Binding-site contacts:
Ligand atom O5 contacts residue ASN62 of chain 1.B at 2.4 Å (h-bond).
Ligand atom C3 contacts residue PRO59 of chain 1.B at 4.4 Å (hydrophobic).
Ligand atom N2 contacts residue PRO59 of chain 1.B at 3.9 Å.
Ligand atom C5 contacts residue ASN62 of chain 1.B at 3.7 Å.
Ligand atom C1 contacts residue ASN62 of chain 1.B at 1.4 Å.
Ligand atom O7 contacts residue ASN62 of chain 1.B at 3.8 Å.
Ligand atom N2 contacts residue ASN62 of chain 1.B at 2.9 Å (h-bond).
Ligand atom C2 contacts residue ASN62 of chain 1.B at 2.5 Å.
Ligand atom C4 contacts residue ASN62 of chain 1.B at 4.2 Å.
Ligand atom C7 contacts residue PRO60 of chain 1.B at 3.9 Å (hydrophobic).
Ligand atom C8 contacts residue ASN55 of chain 1.B at 3.5 Å.
Ligand atom C8 contacts residue PRO59 of chain 1.B at 3.8 Å (hydrophobic).
Ligand atom C8 contacts residue PRO60 of chain 1.B at 3.5 Å (hydrophobic).
Ligand atom C7 contacts residue PRO59 of chain 1.B at 4.3 Å (hydrophobic).
Ligand atom C1 contacts residue PRO60 of chain 1.B at 4.4 Å (hydrophobic).
Ligand atom C7 contacts residue ASN62 of chain 1.B at 3.5 Å.
Ligand atom C3 contacts residue ASN62 of chain 1.B at 3.8 Å.
Ligand atom O6 contacts residue GLU193 of chain 1.B at 3.8 Å.
Ligand atom O3 contacts residue PRO59 of chain 1.B at 4.0 Å.
Ligand atom N2 contacts residue PRO60 of chain 1.B at 3.4 Å (h-bond).
Ligand atom C2 contacts residue PRO60 of chain 1.B at 4.4 Å (hydrophobic).

A protein and the small-molecule ligand that binds it are described below.
Small molecule (SMILES): CC(=O)N[C@H]1[C@H](O[C@H]2[C@H](O)[C@@H](NC(C)=O)CO[C@@H]2CO)O[C@H](CO)[C@@H](O[C@@H]2O[C@H](CO)[C@@H](O)[C@H](O)[C@@H]2O)[C@@H]1O

Sequence of chain 1.B:
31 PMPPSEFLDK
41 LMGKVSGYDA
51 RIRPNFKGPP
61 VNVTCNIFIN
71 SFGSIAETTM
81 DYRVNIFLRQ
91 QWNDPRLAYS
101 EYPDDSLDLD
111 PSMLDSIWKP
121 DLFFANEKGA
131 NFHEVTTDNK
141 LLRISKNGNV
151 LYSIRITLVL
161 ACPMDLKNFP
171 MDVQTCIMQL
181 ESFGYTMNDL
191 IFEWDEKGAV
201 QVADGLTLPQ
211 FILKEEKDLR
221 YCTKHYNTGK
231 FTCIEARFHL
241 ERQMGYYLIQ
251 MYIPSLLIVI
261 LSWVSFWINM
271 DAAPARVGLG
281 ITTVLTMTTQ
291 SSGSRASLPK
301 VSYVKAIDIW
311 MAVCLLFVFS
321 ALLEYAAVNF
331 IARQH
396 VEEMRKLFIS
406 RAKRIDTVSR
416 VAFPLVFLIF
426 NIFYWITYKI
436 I